A small-molecule ligand and the protein it binds are described below.
Small molecule (SMILES): Nc1nc2cc(Cl)ccc2o1

Binding-site contacts:
Ligand atom O10 contacts residue GLN114 of chain 1.A at 3.8 Å.
Ligand atom C5 contacts residue IMD1 of chain 1.D at 3.2 Å.
Ligand atom CL7 contacts residue LYS123 of chain 1.A at 3.9 Å.
Ligand atom C5 contacts residue MET117 of chain 1.A at 3.2 Å (hydrophobic).
Ligand atom CL7 contacts residue ILE40 of chain 1.A at 3.6 Å.
Ligand atom C6 contacts residue ILE40 of chain 1.A at 3.5 Å (hydrophobic).
Ligand atom C1 contacts residue IMD1 of chain 1.D at 3.3 Å.
Ligand atom C3 contacts residue ALA61 of chain 1.A at 4.3 Å (hydrophobic).
Ligand atom C1 contacts residue ILE40 of chain 1.A at 4.1 Å (hydrophobic).
Ligand atom C2 contacts residue VAL48 of chain 1.A at 3.8 Å (hydrophobic).
Ligand atom C9 contacts residue GLN114 of chain 1.A at 4.0 Å.
Ligand atom C1 contacts residue VAL48 of chain 1.A at 3.9 Å (hydrophobic).
Ligand atom C5 contacts residue LEU116 of chain 1.A at 4.2 Å (hydrophobic).
Ligand atom C6 contacts residue IMD1 of chain 1.D at 3.2 Å.
Ligand atom C3 contacts residue VAL48 of chain 1.A at 4.2 Å (hydrophobic).
Ligand atom C9 contacts residue ASP115 of chain 1.A at 3.6 Å.
Ligand atom N11 contacts residue ASP115 of chain 1.A at 2.7 Å (salt-bridge).
Ligand atom C2 contacts residue IMD1 of chain 1.D at 3.5 Å.
Ligand atom C3 contacts residue IMD1 of chain 1.D at 3.5 Å.
Ligand atom C4 contacts residue MET117 of chain 1.A at 3.6 Å (hydrophobic).
Ligand atom N8 contacts residue IMD1 of chain 1.D at 4.2 Å.
Ligand atom C9 contacts residue LEU165 of chain 1.A at 3.9 Å (hydrophobic).
Ligand atom C9 contacts residue ALA61 of chain 1.A at 3.5 Å (hydrophobic).
Ligand atom N11 contacts residue GLN114 of chain 1.A at 3.2 Å (h-bond).
Ligand atom C9 contacts residue MET117 of chain 1.A at 4.0 Å (hydrophobic).
Ligand atom O10 contacts residue LEU165 of chain 1.A at 4.0 Å.
Ligand atom N11 contacts residue MET117 of chain 1.A at 3.9 Å.
Ligand atom N8 contacts residue MET117 of chain 1.A at 3.1 Å (h-bond).
Ligand atom N11 contacts residue ILE93 of chain 1.A at 4.0 Å.
Ligand atom N8 contacts residue ASP115 of chain 1.A at 3.8 Å.
Ligand atom CL7 contacts residue IMD1 of chain 1.D at 3.5 Å.
Ligand atom C6 contacts residue MET117 of chain 1.A at 4.2 Å (hydrophobic).
Ligand atom N11 contacts residue LEU165 of chain 1.A at 3.8 Å.
Ligand atom O10 contacts residue ALA61 of chain 1.A at 4.0 Å.
Ligand atom N11 contacts residue ALA61 of chain 1.A at 3.8 Å.
Ligand atom C5 contacts residue ILE40 of chain 1.A at 3.6 Å (hydrophobic).
Ligand atom N8 contacts residue LEU116 of chain 1.A at 4.0 Å.
Ligand atom N8 contacts residue ALA61 of chain 1.A at 3.5 Å.
Ligand atom C4 contacts residue ALA61 of chain 1.A at 4.0 Å (hydrophobic).
Ligand atom C4 contacts residue IMD1 of chain 1.D at 3.4 Å.

Sequence of chain 1.A:
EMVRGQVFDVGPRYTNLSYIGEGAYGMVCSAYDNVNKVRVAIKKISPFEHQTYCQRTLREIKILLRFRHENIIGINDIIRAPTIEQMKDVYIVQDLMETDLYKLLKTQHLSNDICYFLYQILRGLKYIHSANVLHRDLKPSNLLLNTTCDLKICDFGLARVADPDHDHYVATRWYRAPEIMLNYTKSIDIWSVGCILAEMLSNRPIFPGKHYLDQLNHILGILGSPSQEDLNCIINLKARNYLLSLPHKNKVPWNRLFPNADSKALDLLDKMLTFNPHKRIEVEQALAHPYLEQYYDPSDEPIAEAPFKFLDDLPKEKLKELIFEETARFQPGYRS